The small molecule below binds the protein below.
Small molecule (SMILES): CC(=O)N[C@@H]1[C@@H](O)[C@H](O)[C@@H](CO)O[C@H]1O

Sequence of chain 29.E:
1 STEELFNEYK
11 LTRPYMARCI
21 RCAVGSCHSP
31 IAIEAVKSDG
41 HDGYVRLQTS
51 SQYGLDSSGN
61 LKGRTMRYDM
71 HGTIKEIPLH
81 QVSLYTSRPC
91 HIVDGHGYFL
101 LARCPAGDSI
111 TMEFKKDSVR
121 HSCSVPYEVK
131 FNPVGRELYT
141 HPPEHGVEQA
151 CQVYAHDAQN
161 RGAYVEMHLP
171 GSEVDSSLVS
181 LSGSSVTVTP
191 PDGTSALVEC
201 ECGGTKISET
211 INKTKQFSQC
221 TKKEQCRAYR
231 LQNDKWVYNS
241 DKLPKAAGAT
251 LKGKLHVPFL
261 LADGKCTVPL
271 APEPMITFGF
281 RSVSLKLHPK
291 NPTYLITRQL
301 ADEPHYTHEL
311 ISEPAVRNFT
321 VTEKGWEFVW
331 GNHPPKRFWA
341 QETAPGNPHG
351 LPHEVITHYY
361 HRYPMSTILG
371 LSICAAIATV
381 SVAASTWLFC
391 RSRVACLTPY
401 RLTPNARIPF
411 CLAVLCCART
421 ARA

Binding-site contacts:
Ligand atom O5 contacts residue SER284 of chain 29.E at 4.4 Å.
Ligand atom C6 contacts residue SER284 of chain 29.E at 3.2 Å.
Ligand atom O6 contacts residue SER284 of chain 29.E at 2.9 Å (h-bond).
Ligand atom O4 contacts residue ASN318 of chain 29.E at 4.4 Å.
Ligand atom C5 contacts residue SER284 of chain 29.E at 4.5 Å.
Ligand atom O6 contacts residue ASN318 of chain 29.E at 3.3 Å.
Ligand atom C6 contacts residue ASN318 of chain 29.E at 3.3 Å.